The small molecule below binds the protein below.
Small molecule (SMILES): Nc1n[nH]c2cc(-c3[nH]c(CNC(=O)/C=C/c4cc(Cl)ccc4-n4cnnn4)nc3Cl)ccc12

Binding-site contacts:
Ligand atom C12 contacts residue LYS185 of chain 1.A at 3.5 Å.
Ligand atom C21 contacts residue GLY186 of chain 1.A at 3.6 Å.
Ligand atom C15 contacts residue SER188 of chain 1.A at 3.3 Å.
Ligand atom C18 contacts residue HIS44 of chain 1.A at 3.4 Å.
Ligand atom C6 contacts residue ASP182 of chain 1.A at 3.5 Å.
Ligand atom N20 contacts residue GLY186 of chain 1.A at 3.3 Å (h-bond).
Ligand atom N11 contacts residue LYS185 of chain 1.A at 3.5 Å.
Ligand atom N31 contacts residue TYR134 of chain 1.A at 3.0 Å (h-bond).
Ligand atom C18 contacts residue GOL1 of chain 1.G at 3.1 Å.
Ligand atom O16 contacts residue GLY186 of chain 1.A at 2.8 Å (h-bond).
Ligand atom C5 contacts residue GLY211 of chain 1.A at 3.3 Å.
Ligand atom N34 contacts residue HIS27 of chain 1.A at 2.9 Å (h-bond).
Ligand atom C5 contacts residue ALA183 of chain 1.A at 3.5 Å (hydrophobic).
Ligand atom C19 contacts residue GOL1 of chain 1.G at 3.5 Å.
Ligand atom C4 contacts residue TRP208 of chain 1.A at 3.4 Å (hydrophobic).
Ligand atom CL7 contacts residue TRP208 of chain 1.A at 3.5 Å.
Ligand atom N9 contacts residue GLY209 of chain 1.A at 3.1 Å (h-bond).
Ligand atom C12 contacts residue CYS212 of chain 1.A at 3.2 Å (hydrophobic).
Ligand atom N8 contacts residue GLY211 of chain 1.A at 3.5 Å (h-bond).
Ligand atom N11 contacts residue CYS212 of chain 1.A at 3.3 Å (h-bond).
Ligand atom C5 contacts residue GLY209 of chain 1.A at 3.6 Å.
Ligand atom C27 contacts residue ARG26 of chain 1.A at 3.5 Å.
Ligand atom O16 contacts residue ASP187 of chain 1.A at 3.4 Å (salt-bridge).
Ligand atom C29 contacts residue LEU28 of chain 1.A at 3.5 Å (hydrophobic).
Ligand atom C27 contacts residue HIS27 of chain 1.A at 3.4 Å.
Ligand atom CL7 contacts residue GLY219 of chain 1.A at 3.6 Å.
Ligand atom C25 contacts residue ARG26 of chain 1.A at 3.6 Å.
Ligand atom O16 contacts residue CYS184 of chain 1.A at 3.5 Å (h-bond).
Ligand atom N8 contacts residue CYS212 of chain 1.A at 3.4 Å (h-bond).
Ligand atom C14 contacts residue CYS184 of chain 1.A at 3.4 Å (hydrophobic).
Ligand atom C33 contacts residue ARG26 of chain 1.A at 3.5 Å.
Ligand atom O16 contacts residue LYS185 of chain 1.A at 3.6 Å.
Ligand atom C29 contacts residue GOL1 of chain 1.G at 3.1 Å.
Ligand atom C33 contacts residue ILE141 of chain 1.A at 3.5 Å (hydrophobic).
Ligand atom N10 contacts residue GLY211 of chain 1.A at 3.6 Å (h-bond).
Ligand atom O16 contacts residue SER188 of chain 1.A at 3.0 Å (h-bond).
Ligand atom C18 contacts residue SER188 of chain 1.A at 3.4 Å.
Ligand atom N9 contacts residue GLY211 of chain 1.A at 2.9 Å (h-bond).
Ligand atom N34 contacts residue ARG26 of chain 1.A at 3.3 Å (salt-bridge).
Ligand atom C2 contacts residue TRP208 of chain 1.A at 3.6 Å (hydrophobic).

Sequence of chain 1.A:
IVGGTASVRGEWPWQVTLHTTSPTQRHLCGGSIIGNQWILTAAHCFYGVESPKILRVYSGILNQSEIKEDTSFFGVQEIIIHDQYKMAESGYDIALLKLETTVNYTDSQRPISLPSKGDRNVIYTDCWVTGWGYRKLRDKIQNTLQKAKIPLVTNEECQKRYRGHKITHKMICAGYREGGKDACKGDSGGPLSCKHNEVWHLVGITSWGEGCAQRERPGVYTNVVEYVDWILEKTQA